This small molecule binds to this protein.
Small molecule (SMILES): Nc1ncnc2c1ncn2[C@H]1C[C@H](O)[C@@H](CO[P](=O)(O)O[P](=O)(O)OP(=O)(O)O)O1

Sequence of chain 1.E:
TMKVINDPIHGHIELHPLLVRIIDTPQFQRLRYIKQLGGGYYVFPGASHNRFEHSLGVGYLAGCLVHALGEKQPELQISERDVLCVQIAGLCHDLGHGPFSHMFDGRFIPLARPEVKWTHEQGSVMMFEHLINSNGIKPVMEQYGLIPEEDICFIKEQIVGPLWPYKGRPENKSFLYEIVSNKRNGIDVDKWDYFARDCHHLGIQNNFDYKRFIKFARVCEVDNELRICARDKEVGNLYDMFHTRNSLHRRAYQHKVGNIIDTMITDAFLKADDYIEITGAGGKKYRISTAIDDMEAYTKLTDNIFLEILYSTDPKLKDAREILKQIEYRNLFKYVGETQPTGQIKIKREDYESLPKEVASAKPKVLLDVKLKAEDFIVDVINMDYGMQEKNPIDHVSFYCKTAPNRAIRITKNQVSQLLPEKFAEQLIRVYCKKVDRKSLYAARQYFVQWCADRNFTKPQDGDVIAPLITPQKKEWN

Sequence of chain 1.G:
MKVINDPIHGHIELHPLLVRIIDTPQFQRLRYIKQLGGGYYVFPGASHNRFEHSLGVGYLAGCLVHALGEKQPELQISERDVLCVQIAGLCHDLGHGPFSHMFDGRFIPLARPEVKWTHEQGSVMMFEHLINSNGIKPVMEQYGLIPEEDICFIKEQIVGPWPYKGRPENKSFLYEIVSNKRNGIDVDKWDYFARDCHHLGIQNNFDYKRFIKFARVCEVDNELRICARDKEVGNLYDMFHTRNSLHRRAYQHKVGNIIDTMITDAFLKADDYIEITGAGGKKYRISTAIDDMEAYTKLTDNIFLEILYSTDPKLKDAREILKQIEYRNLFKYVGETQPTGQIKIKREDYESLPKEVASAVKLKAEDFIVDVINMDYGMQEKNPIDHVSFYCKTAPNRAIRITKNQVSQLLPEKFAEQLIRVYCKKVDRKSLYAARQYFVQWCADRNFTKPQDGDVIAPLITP

Sequence of chain 1.H:
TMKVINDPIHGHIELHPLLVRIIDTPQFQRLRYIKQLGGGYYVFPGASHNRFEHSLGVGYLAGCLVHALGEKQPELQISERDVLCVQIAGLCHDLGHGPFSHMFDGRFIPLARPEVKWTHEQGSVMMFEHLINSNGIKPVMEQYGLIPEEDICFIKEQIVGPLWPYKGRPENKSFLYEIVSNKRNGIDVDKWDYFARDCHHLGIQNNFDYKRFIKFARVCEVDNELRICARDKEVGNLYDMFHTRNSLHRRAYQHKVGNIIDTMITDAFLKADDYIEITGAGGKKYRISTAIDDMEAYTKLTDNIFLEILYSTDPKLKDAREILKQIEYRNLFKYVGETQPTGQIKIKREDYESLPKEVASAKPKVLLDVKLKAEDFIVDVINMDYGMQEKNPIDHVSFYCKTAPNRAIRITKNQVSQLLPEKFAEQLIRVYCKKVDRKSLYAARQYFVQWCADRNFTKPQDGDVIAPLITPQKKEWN

Binding-site contacts:
Ligand atom N3 contacts residue ARG227 of chain 1.E at 3.4 Å (salt-bridge).
Ligand atom N6 contacts residue ARG266 of chain 1.H at 3.2 Å.
Ligand atom O2G contacts residue MG1 of chain 1.MB at 3.2 Å.
Ligand atom N9 contacts residue ARG227 of chain 1.E at 3.2 Å (salt-bridge).
Ligand atom PG contacts residue LYS248 of chain 1.E at 3.1 Å.
Ligand atom O2B contacts residue LYS271 of chain 1.H at 2.5 Å (salt-bridge).
Ligand atom O3B contacts residue LYS271 of chain 1.H at 3.4 Å (salt-bridge).
Ligand atom PB contacts residue LYS248 of chain 1.E at 3.3 Å.
Ligand atom O3G contacts residue LYS248 of chain 1.E at 2.7 Å (salt-bridge).
Ligand atom O3G contacts residue LYS271 of chain 1.H at 3.3 Å (salt-bridge).
Ligand atom C4 contacts residue ARG227 of chain 1.E at 3.0 Å.
Ligand atom N9 contacts residue PHE51 of chain 1.H at 3.4 Å.
Ligand atom C3' contacts residue GTP1 of chain 1.OB at 3.3 Å.
Ligand atom PA contacts residue LYS248 of chain 1.E at 3.3 Å.
Ligand atom O2G contacts residue GTP1 of chain 1.OB at 2.1 Å (h-bond).
Ligand atom O1B contacts residue MG1 of chain 1.MB at 2.7 Å.
Ligand atom O1A contacts residue LYS248 of chain 1.E at 3.1 Å (salt-bridge).
Ligand atom O1G contacts residue MG1 of chain 1.MB at 3.2 Å.
Ligand atom N6 contacts residue ASN252 of chain 1.E at 3.4 Å (h-bond).
Ligand atom O3' contacts residue ASN13 of chain 1.G at 3.0 Å (h-bond).
Ligand atom O3A contacts residue GTP1 of chain 1.OB at 2.9 Å (h-bond).
Ligand atom C1' contacts residue PHE51 of chain 1.H at 3.3 Å (hydrophobic).
Ligand atom O3B contacts residue LYS248 of chain 1.E at 2.4 Å (salt-bridge).
Ligand atom O3' contacts residue VAL50 of chain 1.H at 2.8 Å (h-bond).
Ligand atom C3' contacts residue VAL50 of chain 1.H at 3.3 Å (hydrophobic).
Ligand atom O1A contacts residue ARG227 of chain 1.E at 3.1 Å (salt-bridge).
Ligand atom O2A contacts residue LYS248 of chain 1.E at 3.1 Å (salt-bridge).
Ligand atom O3G contacts residue ARG246 of chain 1.E at 2.9 Å (salt-bridge).
Ligand atom O2A contacts residue HIS270 of chain 1.H at 2.5 Å (h-bond).
Ligand atom O4' contacts residue ARG227 of chain 1.E at 3.0 Å (salt-bridge).
Ligand atom N3 contacts residue ASN13 of chain 1.G at 3.0 Å (h-bond).
Ligand atom N7 contacts residue ARG227 of chain 1.E at 3.3 Å (salt-bridge).
Ligand atom O2B contacts residue HIS270 of chain 1.H at 3.3 Å.
Ligand atom O3' contacts residue GTP1 of chain 1.OB at 3.3 Å (h-bond).
Ligand atom O1B contacts residue GTP1 of chain 1.OB at 2.5 Å (h-bond).
Ligand atom C2' contacts residue PHE51 of chain 1.H at 3.4 Å (hydrophobic).
Ligand atom O1G contacts residue LYS417 of chain 1.E at 3.3 Å.
Ligand atom PB contacts residue GTP1 of chain 1.OB at 3.3 Å.
Ligand atom O1G contacts residue ARG246 of chain 1.E at 3.2 Å (salt-bridge).
Ligand atom C5 contacts residue ARG227 of chain 1.E at 3.3 Å.